Binding-site contacts:
Ligand atom C1 contacts residue ASN271 of chain 1.A at 1.4 Å.
Ligand atom C3 contacts residue ASN271 of chain 1.A at 3.8 Å.
Ligand atom C8 contacts residue ASN271 of chain 1.A at 3.5 Å.
Ligand atom C7 contacts residue ASN271 of chain 1.A at 3.4 Å.
Ligand atom O7 contacts residue ASN271 of chain 1.A at 4.2 Å.
Ligand atom C4 contacts residue ASN271 of chain 1.A at 4.3 Å.
Ligand atom O5 contacts residue ASN272 of chain 1.A at 4.2 Å.
Ligand atom C1 contacts residue LYS275 of chain 1.A at 4.5 Å.
Ligand atom C5 contacts residue ASN271 of chain 1.A at 3.8 Å.
Ligand atom N2 contacts residue LYS275 of chain 1.A at 4.2 Å.
Ligand atom C2 contacts residue ASN271 of chain 1.A at 2.5 Å.
Ligand atom C1 contacts residue ASN272 of chain 1.A at 3.9 Å.
Ligand atom N2 contacts residue ASN271 of chain 1.A at 2.8 Å (h-bond).
Ligand atom O5 contacts residue ASN271 of chain 1.A at 2.5 Å (h-bond).

The small molecule below binds the protein below.
Small molecule (SMILES): CC(=O)N[C@@H]1[C@@H](O)[C@H](O)[C@@H](CO)O[C@H]1O

Sequence of chain 1.A:
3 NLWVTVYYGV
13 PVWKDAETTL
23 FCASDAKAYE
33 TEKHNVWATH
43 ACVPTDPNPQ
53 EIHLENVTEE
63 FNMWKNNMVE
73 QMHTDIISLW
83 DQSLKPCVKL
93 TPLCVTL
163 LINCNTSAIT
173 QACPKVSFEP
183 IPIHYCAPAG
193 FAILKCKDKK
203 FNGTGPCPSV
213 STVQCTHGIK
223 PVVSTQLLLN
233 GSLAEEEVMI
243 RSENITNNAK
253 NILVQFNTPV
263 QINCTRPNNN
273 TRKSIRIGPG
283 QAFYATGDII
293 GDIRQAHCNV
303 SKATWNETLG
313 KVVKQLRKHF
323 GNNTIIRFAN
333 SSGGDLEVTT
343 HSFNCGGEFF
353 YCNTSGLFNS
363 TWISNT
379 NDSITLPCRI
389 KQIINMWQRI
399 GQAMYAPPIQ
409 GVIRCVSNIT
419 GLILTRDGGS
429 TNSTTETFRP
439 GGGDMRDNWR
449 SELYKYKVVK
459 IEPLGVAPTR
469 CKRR